Binding-site contacts:
Ligand atom N contacts residue MN1 of chain 3.D at 2.6 Å.
Ligand atom O2 contacts residue ASP260 of chain 3.A at 3.3 Å (salt-bridge).
Ligand atom O2 contacts residue MN1 of chain 3.C at 2.2 Å.
Ligand atom O2 contacts residue ASP271 of chain 3.A at 3.1 Å (salt-bridge).
Ligand atom O2 contacts residue GLU406 of chain 3.A at 3.0 Å (salt-bridge).
Ligand atom C8 contacts residue HIS243 of chain 3.A at 3.7 Å.
Ligand atom O contacts residue HIS361 of chain 3.A at 2.6 Å (h-bond).
Ligand atom N contacts residue ASP271 of chain 3.A at 3.4 Å (salt-bridge).
Ligand atom C11 contacts residue HIS361 of chain 3.A at 3.6 Å.
Ligand atom N contacts residue HIS361 of chain 3.A at 3.1 Å.
Ligand atom CA contacts residue GLU383 of chain 3.A at 3.6 Å.
Ligand atom N contacts residue ASP260 of chain 3.A at 3.3 Å (salt-bridge).
Ligand atom N contacts residue GLU383 of chain 3.A at 3.3 Å (salt-bridge).
Ligand atom O contacts residue HIS354 of chain 3.A at 3.6 Å (h-bond).
Ligand atom N contacts residue ASP38 of chain 2.A at 3.0 Å (salt-bridge).
Ligand atom CD contacts residue GLU383 of chain 3.A at 3.6 Å.
Ligand atom CA contacts residue MN1 of chain 3.D at 2.7 Å.
Ligand atom CA contacts residue MN1 of chain 3.C at 3.4 Å.
Ligand atom O contacts residue MN1 of chain 3.C at 3.6 Å.
Ligand atom CG contacts residue ARG404 of chain 3.A at 3.5 Å.
Ligand atom CB contacts residue HIS243 of chain 3.A at 3.7 Å.
Ligand atom CD contacts residue ARG404 of chain 3.A at 3.4 Å.
Ligand atom O2 contacts residue GLU383 of chain 3.A at 3.0 Å (salt-bridge).
Ligand atom CG contacts residue HIS350 of chain 3.A at 3.7 Å.
Ligand atom C contacts residue GLU383 of chain 3.A at 3.4 Å.
Ligand atom O2 contacts residue MN1 of chain 3.D at 1.9 Å.
Ligand atom O contacts residue TRP88 of chain 2.A at 3.0 Å.
Ligand atom CB contacts residue ASP260 of chain 3.A at 3.7 Å.
Ligand atom C contacts residue HIS361 of chain 3.A at 3.7 Å.
Ligand atom C12 contacts residue HIS361 of chain 3.A at 3.2 Å.
Ligand atom C6 contacts residue HIS243 of chain 3.A at 3.3 Å.
Ligand atom CA contacts residue ASP260 of chain 3.A at 3.1 Å.
Ligand atom C7 contacts residue HIS243 of chain 3.A at 3.6 Å.
Ligand atom C contacts residue MN1 of chain 3.C at 3.7 Å.
Ligand atom CA contacts residue HIS361 of chain 3.A at 3.6 Å.
Ligand atom O contacts residue HIS243 of chain 3.A at 2.9 Å (h-bond).
Ligand atom CB contacts residue MN1 of chain 3.D at 3.2 Å.
Ligand atom C11 contacts residue VAL360 of chain 3.A at 3.7 Å (hydrophobic).
Ligand atom CB contacts residue HIS350 of chain 3.A at 3.7 Å.
Ligand atom N contacts residue TYR229 of chain 3.A at 3.0 Å.

Sequence of chain 3.A:
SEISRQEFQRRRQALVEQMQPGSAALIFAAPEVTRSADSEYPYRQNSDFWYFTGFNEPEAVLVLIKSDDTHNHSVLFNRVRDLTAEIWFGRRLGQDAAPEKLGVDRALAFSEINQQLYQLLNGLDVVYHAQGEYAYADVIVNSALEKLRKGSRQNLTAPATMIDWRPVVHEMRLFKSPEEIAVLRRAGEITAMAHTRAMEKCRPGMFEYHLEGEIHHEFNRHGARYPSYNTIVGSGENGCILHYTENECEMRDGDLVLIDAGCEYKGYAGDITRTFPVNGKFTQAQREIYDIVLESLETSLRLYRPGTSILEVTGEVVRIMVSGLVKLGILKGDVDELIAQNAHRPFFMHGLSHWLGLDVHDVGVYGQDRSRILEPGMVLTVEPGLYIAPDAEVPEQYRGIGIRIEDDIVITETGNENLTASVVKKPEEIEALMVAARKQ

Sequence of chain 2.A:
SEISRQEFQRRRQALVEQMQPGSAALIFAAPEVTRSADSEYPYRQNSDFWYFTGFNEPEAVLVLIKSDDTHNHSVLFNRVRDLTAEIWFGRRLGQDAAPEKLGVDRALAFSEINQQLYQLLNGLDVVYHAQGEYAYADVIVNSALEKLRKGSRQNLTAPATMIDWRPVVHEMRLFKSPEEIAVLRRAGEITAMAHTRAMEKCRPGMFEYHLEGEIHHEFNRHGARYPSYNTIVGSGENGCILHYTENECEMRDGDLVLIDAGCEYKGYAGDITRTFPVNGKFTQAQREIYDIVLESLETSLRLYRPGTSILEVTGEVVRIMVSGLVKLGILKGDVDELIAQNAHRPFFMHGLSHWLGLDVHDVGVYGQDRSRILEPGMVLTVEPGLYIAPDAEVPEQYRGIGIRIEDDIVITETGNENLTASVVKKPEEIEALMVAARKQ

A small-molecule ligand and the protein it binds are described below.
Small molecule (SMILES): C[C@H](NC(=O)[C@@H]1CCCN1C(=O)[C@@H]1CCCN1C(=O)[C@@H](O)[C@H](N)Cc1ccccc1)C(N)=O